This small molecule binds to this protein.
Small molecule (SMILES): Cc1onc(O)c1C[C@H](N)C(=O)O

Sequence of chain 2.C:
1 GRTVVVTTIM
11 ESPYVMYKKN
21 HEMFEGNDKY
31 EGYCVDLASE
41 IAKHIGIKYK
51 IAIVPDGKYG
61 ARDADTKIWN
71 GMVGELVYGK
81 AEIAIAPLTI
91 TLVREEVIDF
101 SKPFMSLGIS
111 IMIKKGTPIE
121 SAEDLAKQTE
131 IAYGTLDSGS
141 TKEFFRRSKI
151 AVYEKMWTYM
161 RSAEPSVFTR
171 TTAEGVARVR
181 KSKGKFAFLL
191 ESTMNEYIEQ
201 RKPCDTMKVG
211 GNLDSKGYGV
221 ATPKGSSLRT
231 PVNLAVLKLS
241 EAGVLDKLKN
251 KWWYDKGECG

Binding-site contacts:
Ligand atom C contacts residue TYR59 of chain 2.C at 3.8 Å (hydrophobic).
Ligand atom CE2 contacts residue GLU191 of chain 2.C at 3.5 Å.
Ligand atom OT2 contacts residue THR89 of chain 2.C at 3.0 Å (h-bond).
Ligand atom CG contacts residue LEU136 of chain 2.C at 3.7 Å (hydrophobic).
Ligand atom C contacts residue THR89 of chain 2.C at 3.8 Å.
Ligand atom OT1 contacts residue GLY139 of chain 2.C at 3.5 Å.
Ligand atom OE1 contacts residue LEU136 of chain 2.C at 3.7 Å.
Ligand atom OT2 contacts residue PRO87 of chain 2.C at 3.9 Å.
Ligand atom CD1 contacts residue LEU136 of chain 2.C at 3.7 Å (hydrophobic).
Ligand atom CE2 contacts residue TYR59 of chain 2.C at 3.2 Å (hydrophobic).
Ligand atom CE2 contacts residue TYR218 of chain 2.C at 4.0 Å (hydrophobic).
Ligand atom CB contacts residue GLU191 of chain 2.C at 4.1 Å.
Ligand atom CE2 contacts residue PRO87 of chain 2.C at 3.9 Å (hydrophobic).
Ligand atom N contacts residue TYR218 of chain 2.C at 3.7 Å.
Ligand atom CD1 contacts residue GLU191 of chain 2.C at 3.7 Å.
Ligand atom OT2 contacts residue ARG94 of chain 2.C at 2.9 Å (salt-bridge).
Ligand atom OT2 contacts residue SER140 of chain 2.C at 3.8 Å.
Ligand atom CB contacts residue TYR59 of chain 2.C at 3.8 Å (hydrophobic).
Ligand atom N contacts residue THR89 of chain 2.C at 2.9 Å (h-bond).
Ligand atom OT2 contacts residue TYR59 of chain 2.C at 3.7 Å.
Ligand atom CD1 contacts residue THR141 of chain 2.C at 3.8 Å.
Ligand atom OT2 contacts residue LEU88 of chain 2.C at 3.7 Å.
Ligand atom CA contacts residue SER140 of chain 2.C at 3.4 Å.
Ligand atom C contacts residue ARG94 of chain 2.C at 3.6 Å.
Ligand atom OT1 contacts residue ARG94 of chain 2.C at 3.0 Å (salt-bridge).
Ligand atom N contacts residue GLU191 of chain 2.C at 2.7 Å (salt-bridge).
Ligand atom CB contacts residue LEU136 of chain 2.C at 3.8 Å (hydrophobic).
Ligand atom OE1 contacts residue THR141 of chain 2.C at 2.8 Å (h-bond).
Ligand atom OT1 contacts residue SER140 of chain 2.C at 3.0 Å (h-bond).
Ligand atom CG contacts residue GLU191 of chain 2.C at 3.4 Å.
Ligand atom OE2 contacts residue GLU191 of chain 2.C at 3.5 Å (salt-bridge).
Ligand atom NE1 contacts residue GLU191 of chain 2.C at 3.1 Å (salt-bridge).
Ligand atom NE1 contacts residue LEU190 of chain 2.C at 3.6 Å.
Ligand atom N contacts residue PRO87 of chain 2.C at 3.0 Å (h-bond).
Ligand atom CA contacts residue GLU191 of chain 2.C at 3.4 Å.
Ligand atom C contacts residue SER140 of chain 2.C at 3.3 Å.
Ligand atom OE2 contacts residue MET194 of chain 2.C at 3.7 Å.
Ligand atom CA contacts residue THR89 of chain 2.C at 3.5 Å.
Ligand atom OT1 contacts residue TYR59 of chain 2.C at 3.7 Å.
Ligand atom CD2 contacts residue GLU191 of chain 2.C at 3.1 Å.